This small molecule binds to this protein.
Small molecule (SMILES): CC(=O)N[C@@H]1[C@@H](O)[C@H](O)[C@@H](CO)O[C@H]1O

Sequence of chain 60.O:
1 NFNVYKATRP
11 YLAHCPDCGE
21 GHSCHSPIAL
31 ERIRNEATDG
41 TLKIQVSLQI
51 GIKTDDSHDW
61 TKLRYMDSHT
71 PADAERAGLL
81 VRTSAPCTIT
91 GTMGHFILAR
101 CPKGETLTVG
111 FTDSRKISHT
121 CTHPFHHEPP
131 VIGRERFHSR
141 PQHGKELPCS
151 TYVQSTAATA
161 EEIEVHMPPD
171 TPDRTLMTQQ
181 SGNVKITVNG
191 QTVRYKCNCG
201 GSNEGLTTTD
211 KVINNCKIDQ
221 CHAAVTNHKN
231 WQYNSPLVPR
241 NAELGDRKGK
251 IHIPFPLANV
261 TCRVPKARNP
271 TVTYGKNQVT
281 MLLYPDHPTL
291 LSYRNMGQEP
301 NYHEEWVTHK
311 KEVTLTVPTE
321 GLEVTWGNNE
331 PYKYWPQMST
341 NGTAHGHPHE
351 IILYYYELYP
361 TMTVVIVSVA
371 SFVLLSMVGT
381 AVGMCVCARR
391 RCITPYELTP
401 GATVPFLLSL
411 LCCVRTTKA

Binding-site contacts:
Ligand atom N2 contacts residue ASN259 of chain 60.O at 2.8 Å (h-bond).
Ligand atom C8 contacts residue LEU257 of chain 60.O at 4.1 Å (hydrophobic).
Ligand atom O6 contacts residue LYS181 of chain 60.N at 3.4 Å (salt-bridge).
Ligand atom C8 contacts residue ASN259 of chain 60.O at 4.2 Å.
Ligand atom O4 contacts residue LYS181 of chain 60.N at 2.7 Å (salt-bridge).
Ligand atom C8 contacts residue ALA258 of chain 60.O at 3.7 Å (hydrophobic).
Ligand atom C3 contacts residue ASN259 of chain 60.O at 3.7 Å.
Ligand atom C8 contacts residue THR116 of chain 60.N at 4.3 Å.
Ligand atom C2 contacts residue ASN259 of chain 60.O at 2.4 Å.
Ligand atom C7 contacts residue ASN259 of chain 60.O at 3.2 Å.
Ligand atom C1 contacts residue ASN259 of chain 60.O at 1.4 Å.
Ligand atom O3 contacts residue LYS115 of chain 60.N at 3.6 Å (salt-bridge).
Ligand atom N2 contacts residue THR116 of chain 60.N at 4.1 Å.
Ligand atom O5 contacts residue ASN259 of chain 60.O at 2.3 Å (h-bond).
Ligand atom O7 contacts residue ASN259 of chain 60.O at 3.2 Å (h-bond).
Ligand atom O4 contacts residue PHE118 of chain 60.N at 4.1 Å.
Ligand atom C4 contacts residue LYS181 of chain 60.N at 3.6 Å.
Ligand atom C4 contacts residue ASN259 of chain 60.O at 4.2 Å.
Ligand atom C5 contacts residue LYS181 of chain 60.N at 3.4 Å.
Ligand atom C5 contacts residue ASN259 of chain 60.O at 3.6 Å.
Ligand atom C6 contacts residue LYS181 of chain 60.N at 3.4 Å.
Ligand atom C3 contacts residue LYS115 of chain 60.N at 4.3 Å.

Sequence of chain 60.N:
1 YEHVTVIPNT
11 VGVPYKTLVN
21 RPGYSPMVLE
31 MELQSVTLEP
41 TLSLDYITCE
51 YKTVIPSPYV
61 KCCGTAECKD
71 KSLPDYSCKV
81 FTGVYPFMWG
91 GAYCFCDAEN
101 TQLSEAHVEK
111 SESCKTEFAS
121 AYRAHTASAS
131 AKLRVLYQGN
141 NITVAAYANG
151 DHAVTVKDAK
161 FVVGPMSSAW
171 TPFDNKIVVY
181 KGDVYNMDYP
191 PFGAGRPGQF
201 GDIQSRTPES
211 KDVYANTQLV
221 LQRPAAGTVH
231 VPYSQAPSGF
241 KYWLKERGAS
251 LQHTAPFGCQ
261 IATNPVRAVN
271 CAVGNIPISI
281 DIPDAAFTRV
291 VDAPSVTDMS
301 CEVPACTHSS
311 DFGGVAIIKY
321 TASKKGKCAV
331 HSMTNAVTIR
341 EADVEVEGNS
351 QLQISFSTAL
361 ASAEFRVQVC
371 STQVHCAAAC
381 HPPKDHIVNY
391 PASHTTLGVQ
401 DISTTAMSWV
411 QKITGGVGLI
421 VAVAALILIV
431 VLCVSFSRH